Sequence of chain 1.A:
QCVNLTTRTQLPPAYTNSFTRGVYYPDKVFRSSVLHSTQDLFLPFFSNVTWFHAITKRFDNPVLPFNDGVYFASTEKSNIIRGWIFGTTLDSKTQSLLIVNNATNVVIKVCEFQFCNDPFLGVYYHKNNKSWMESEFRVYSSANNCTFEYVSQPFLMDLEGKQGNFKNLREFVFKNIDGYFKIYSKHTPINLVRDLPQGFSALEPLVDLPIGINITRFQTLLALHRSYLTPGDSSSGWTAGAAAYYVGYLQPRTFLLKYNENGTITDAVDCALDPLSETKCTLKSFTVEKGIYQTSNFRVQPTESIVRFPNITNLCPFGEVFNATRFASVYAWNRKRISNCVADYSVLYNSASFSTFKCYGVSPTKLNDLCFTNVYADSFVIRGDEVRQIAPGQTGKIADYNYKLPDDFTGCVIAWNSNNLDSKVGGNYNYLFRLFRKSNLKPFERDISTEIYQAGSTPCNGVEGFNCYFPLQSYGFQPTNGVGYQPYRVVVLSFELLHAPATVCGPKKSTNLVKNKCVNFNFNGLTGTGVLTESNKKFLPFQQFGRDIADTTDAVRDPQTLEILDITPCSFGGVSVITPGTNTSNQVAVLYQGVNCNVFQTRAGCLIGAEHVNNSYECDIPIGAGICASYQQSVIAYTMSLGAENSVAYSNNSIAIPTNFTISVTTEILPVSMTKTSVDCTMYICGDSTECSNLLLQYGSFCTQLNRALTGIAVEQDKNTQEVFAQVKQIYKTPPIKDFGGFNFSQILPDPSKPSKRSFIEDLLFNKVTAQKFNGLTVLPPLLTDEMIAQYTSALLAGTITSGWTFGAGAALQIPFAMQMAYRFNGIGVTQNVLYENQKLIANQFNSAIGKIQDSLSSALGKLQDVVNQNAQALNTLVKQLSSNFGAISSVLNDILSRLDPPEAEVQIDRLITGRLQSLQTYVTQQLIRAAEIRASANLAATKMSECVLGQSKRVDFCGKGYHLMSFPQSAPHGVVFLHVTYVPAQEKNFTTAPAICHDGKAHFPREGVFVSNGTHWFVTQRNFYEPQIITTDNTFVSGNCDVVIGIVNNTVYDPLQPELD

A protein and the small-molecule ligand that binds it are described below.
Small molecule (SMILES): CC(=O)N[C@@H]1[C@@H](O)[C@H](O)[C@@H](CO)O[C@H]1O

Binding-site contacts:
Ligand atom O7 contacts residue GLU310 of chain 1.A at 3.3 Å (salt-bridge).
Ligand atom C7 contacts residue ASN309 of chain 1.A at 3.8 Å.
Ligand atom O5 contacts residue LYS587 of chain 1.C at 4.4 Å.
Ligand atom C8 contacts residue ASN311 of chain 1.A at 3.7 Å.
Ligand atom O5 contacts residue ASN311 of chain 1.A at 2.4 Å (h-bond).
Ligand atom C3 contacts residue GLU310 of chain 1.A at 4.3 Å.
Ligand atom N2 contacts residue ASN311 of chain 1.A at 2.9 Å (h-bond).
Ligand atom C7 contacts residue ASN311 of chain 1.A at 3.5 Å.
Ligand atom C2 contacts residue GLU310 of chain 1.A at 4.1 Å.
Ligand atom C8 contacts residue ASN309 of chain 1.A at 3.8 Å.
Ligand atom C7 contacts residue GLU310 of chain 1.A at 3.6 Å.
Ligand atom O7 contacts residue ASN309 of chain 1.A at 3.3 Å (h-bond).
Ligand atom O7 contacts residue ASN311 of chain 1.A at 4.3 Å.
Ligand atom C2 contacts residue ASN311 of chain 1.A at 2.5 Å.
Ligand atom O3 contacts residue GLU310 of chain 1.A at 4.5 Å.
Ligand atom N2 contacts residue GLU310 of chain 1.A at 3.0 Å (salt-bridge).
Ligand atom C1 contacts residue ASN311 of chain 1.A at 1.4 Å.
Ligand atom C4 contacts residue ASN311 of chain 1.A at 4.2 Å.
Ligand atom C5 contacts residue ASN311 of chain 1.A at 3.7 Å.
Ligand atom C3 contacts residue ASN311 of chain 1.A at 3.8 Å.

Sequence of chain 1.C:
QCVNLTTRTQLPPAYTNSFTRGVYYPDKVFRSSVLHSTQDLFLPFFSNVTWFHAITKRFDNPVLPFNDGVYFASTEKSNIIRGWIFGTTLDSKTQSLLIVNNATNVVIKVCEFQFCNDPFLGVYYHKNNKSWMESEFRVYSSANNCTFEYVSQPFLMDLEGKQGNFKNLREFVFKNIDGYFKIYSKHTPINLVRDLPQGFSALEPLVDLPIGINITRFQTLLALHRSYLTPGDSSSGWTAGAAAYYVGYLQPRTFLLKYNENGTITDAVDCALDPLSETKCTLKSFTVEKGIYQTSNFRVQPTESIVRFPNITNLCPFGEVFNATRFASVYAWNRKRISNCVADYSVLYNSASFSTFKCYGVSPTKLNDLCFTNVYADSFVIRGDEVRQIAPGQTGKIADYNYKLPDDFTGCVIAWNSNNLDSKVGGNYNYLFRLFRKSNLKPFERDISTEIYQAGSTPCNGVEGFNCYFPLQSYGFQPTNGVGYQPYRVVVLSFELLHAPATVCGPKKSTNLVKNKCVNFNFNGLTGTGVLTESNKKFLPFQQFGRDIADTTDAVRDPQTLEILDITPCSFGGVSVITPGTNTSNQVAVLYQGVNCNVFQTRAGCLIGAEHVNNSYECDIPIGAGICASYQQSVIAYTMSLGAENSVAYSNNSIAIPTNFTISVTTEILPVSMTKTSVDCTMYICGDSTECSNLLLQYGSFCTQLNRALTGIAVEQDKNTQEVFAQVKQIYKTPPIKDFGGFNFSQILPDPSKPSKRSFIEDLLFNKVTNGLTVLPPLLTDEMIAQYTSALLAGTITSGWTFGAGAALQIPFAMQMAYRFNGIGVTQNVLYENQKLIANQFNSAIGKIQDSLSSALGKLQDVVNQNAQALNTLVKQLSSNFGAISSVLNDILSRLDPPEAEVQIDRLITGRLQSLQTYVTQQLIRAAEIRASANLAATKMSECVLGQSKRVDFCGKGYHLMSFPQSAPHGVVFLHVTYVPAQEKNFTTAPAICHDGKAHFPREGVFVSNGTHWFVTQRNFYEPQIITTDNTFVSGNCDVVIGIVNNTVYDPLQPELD